Sequence of chain 1.A:
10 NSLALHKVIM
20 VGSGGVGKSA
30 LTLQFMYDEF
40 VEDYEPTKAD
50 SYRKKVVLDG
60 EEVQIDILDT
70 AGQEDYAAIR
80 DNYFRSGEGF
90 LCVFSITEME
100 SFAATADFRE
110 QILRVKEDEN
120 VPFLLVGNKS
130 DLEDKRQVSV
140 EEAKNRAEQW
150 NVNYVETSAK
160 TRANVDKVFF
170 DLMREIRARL

Binding-site contacts:
Ligand atom C1 contacts residue TYR82 of chain 1.A at 3.4 Å (hydrophobic).
Ligand atom C12 contacts residue GLU73 of chain 1.A at 3.6 Å.
Ligand atom O5 contacts residue GLU73 of chain 1.A at 3.3 Å (salt-bridge).
Ligand atom O6 contacts residue TYR82 of chain 1.A at 2.5 Å (h-bond).
Ligand atom O1 contacts residue ALA70 of chain 1.A at 2.7 Å (h-bond).
Ligand atom S1 contacts residue ALA70 of chain 1.A at 3.5 Å (h-bond).
Ligand atom C7 contacts residue PHE83 of chain 1.A at 3.6 Å (hydrophobic).
Ligand atom O1 contacts residue THR69 of chain 1.A at 2.9 Å.
Ligand atom N contacts residue GLN72 of chain 1.A at 3.3 Å (h-bond).
Ligand atom C6 contacts residue GLU73 of chain 1.A at 3.2 Å.
Ligand atom C8 contacts residue TYR82 of chain 1.A at 3.7 Å (hydrophobic).
Ligand atom O1 contacts residue ALA48 of chain 1.A at 3.0 Å.
Ligand atom O3 contacts residue GLY71 of chain 1.A at 3.8 Å.
Ligand atom C9 contacts residue THR69 of chain 1.A at 3.7 Å.
Ligand atom C contacts residue TYR82 of chain 1.A at 2.6 Å (hydrophobic).
Ligand atom C11 contacts residue TYR82 of chain 1.A at 3.4 Å (hydrophobic).
Ligand atom C8 contacts residue THR69 of chain 1.A at 3.5 Å.
Ligand atom O3 contacts residue ALA48 of chain 1.A at 3.4 Å.
Ligand atom O5 contacts residue GLN72 of chain 1.A at 3.6 Å.
Ligand atom O4 contacts residue GLU73 of chain 1.A at 3.5 Å (salt-bridge).
Ligand atom S1 contacts residue ALA48 of chain 1.A at 3.5 Å.
Ligand atom C13 contacts residue GLU73 of chain 1.A at 3.4 Å.
Ligand atom O2 contacts residue GLY71 of chain 1.A at 3.2 Å.
Ligand atom N contacts residue GLY71 of chain 1.A at 3.7 Å.
Ligand atom C3 contacts residue ALA48 of chain 1.A at 3.6 Å (hydrophobic).
Ligand atom O3 contacts residue GLN72 of chain 1.A at 3.2 Å (h-bond).
Ligand atom N contacts residue GLU73 of chain 1.A at 3.0 Å (salt-bridge).
Ligand atom O3 contacts residue ALA70 of chain 1.A at 3.6 Å.
Ligand atom C6 contacts residue GLY71 of chain 1.A at 3.6 Å.
Ligand atom S contacts residue TYR82 of chain 1.A at 1.6 Å (h-bond).
Ligand atom C7 contacts residue ARG79 of chain 1.A at 3.6 Å.
Ligand atom N1 contacts residue ARG79 of chain 1.A at 3.4 Å.
Ligand atom O2 contacts residue GLU73 of chain 1.A at 3.4 Å (salt-bridge).
Ligand atom C13 contacts residue GLN72 of chain 1.A at 3.9 Å.
Ligand atom C2 contacts residue ALA48 of chain 1.A at 3.5 Å (hydrophobic).
Ligand atom C4 contacts residue GLU73 of chain 1.A at 3.5 Å.
Ligand atom C5 contacts residue GLU73 of chain 1.A at 3.6 Å.
Ligand atom O contacts residue TYR82 of chain 1.A at 2.4 Å (h-bond).
Ligand atom O4 contacts residue TYR82 of chain 1.A at 3.4 Å (h-bond).
Ligand atom O2 contacts residue GLN72 of chain 1.A at 3.5 Å (h-bond).

The protein below binds the small molecule below.
Small molecule (SMILES): COc1ncccc1NS(=O)(=O)c1ccc(S(=O)(=O)F)c2c1OCCO2